Sequence of chain 1.CA:
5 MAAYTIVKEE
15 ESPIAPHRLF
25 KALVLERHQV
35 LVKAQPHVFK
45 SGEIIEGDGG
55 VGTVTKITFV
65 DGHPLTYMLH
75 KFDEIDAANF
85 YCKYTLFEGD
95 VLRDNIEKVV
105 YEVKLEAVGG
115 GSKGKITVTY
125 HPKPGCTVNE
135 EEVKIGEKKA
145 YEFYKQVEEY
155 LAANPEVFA

A protein and the small-molecule ligand that binds it are described below.
Small molecule (SMILES): O=S(=O)(O)c1cccc2cccc(Nc3ccccc3)c12

Binding-site contacts:
Ligand atom C3 contacts residue HIS21 of chain 1.E at 4.4 Å.
Ligand atom C3 contacts residue ALA81 of chain 1.E at 4.1 Å (hydrophobic).
Ligand atom C1 contacts residue GLY113 of chain 1.EA at 4.4 Å.
Ligand atom C3 contacts residue PHE24 of chain 1.E at 4.1 Å (hydrophobic).
Ligand atom C1 contacts residue GLY114 of chain 1.EA at 4.4 Å.
Ligand atom C3 contacts residue GLY113 of chain 1.EA at 4.2 Å.
Ligand atom C14 contacts residue GLY51 of chain 1.CA at 3.8 Å.
Ligand atom C7 contacts residue PHE162 of chain 1.E at 3.7 Å (hydrophobic).
Ligand atom O3 contacts residue ILE49 of chain 1.CA at 4.2 Å.
Ligand atom O1 contacts residue GLY51 of chain 1.CA at 3.0 Å (h-bond).
Ligand atom C11 contacts residue GLY51 of chain 1.CA at 3.7 Å.
Ligand atom C16 contacts residue GLY51 of chain 1.CA at 4.4 Å.
Ligand atom C4 contacts residue GLY114 of chain 1.EA at 4.5 Å.
Ligand atom O2 contacts residue GLU50 of chain 1.CA at 4.1 Å.
Ligand atom C2 contacts residue ALA82 of chain 1.E at 4.5 Å (hydrophobic).
Ligand atom C16 contacts residue ALA81 of chain 1.E at 3.2 Å (hydrophobic).
Ligand atom O2 contacts residue GLY51 of chain 1.CA at 3.4 Å (h-bond).
Ligand atom C6 contacts residue LYS25 of chain 1.E at 4.2 Å.
Ligand atom C6 contacts residue HIS21 of chain 1.E at 3.8 Å.
Ligand atom S contacts residue GLY51 of chain 1.CA at 4.1 Å.
Ligand atom C12 contacts residue GLU50 of chain 1.CA at 3.8 Å.
Ligand atom C5 contacts residue HIS21 of chain 1.E at 4.2 Å.
Ligand atom C13 contacts residue GLU50 of chain 1.CA at 4.0 Å.
Ligand atom C2 contacts residue ALA81 of chain 1.E at 3.8 Å (hydrophobic).
Ligand atom C5 contacts residue LYS25 of chain 1.E at 4.4 Å.
Ligand atom C5 contacts residue GLY114 of chain 1.EA at 4.3 Å.
Ligand atom C10 contacts residue GLY114 of chain 1.EA at 4.2 Å.
Ligand atom C15 contacts residue ALA82 of chain 1.E at 3.6 Å (hydrophobic).
Ligand atom C6 contacts residue PHE162 of chain 1.E at 3.8 Å (hydrophobic).
Ligand atom N contacts residue GLY51 of chain 1.CA at 4.2 Å.
Ligand atom C15 contacts residue ALA81 of chain 1.E at 3.4 Å (hydrophobic).
Ligand atom C15 contacts residue GLY51 of chain 1.CA at 4.5 Å.
Ligand atom C2 contacts residue GLY113 of chain 1.EA at 4.0 Å.
Ligand atom C16 contacts residue ALA82 of chain 1.E at 3.8 Å (hydrophobic).
Ligand atom C13 contacts residue GLY51 of chain 1.CA at 3.0 Å.
Ligand atom C13 contacts residue GLY56 of chain 1.CA at 4.2 Å.
Ligand atom C14 contacts residue VAL55 of chain 1.CA at 4.4 Å (hydrophobic).
Ligand atom C4 contacts residue HIS21 of chain 1.E at 3.6 Å.
Ligand atom C11 contacts residue ALA81 of chain 1.E at 4.5 Å (hydrophobic).
Ligand atom C12 contacts residue GLY51 of chain 1.CA at 2.8 Å.

Sequence of chain 1.E:
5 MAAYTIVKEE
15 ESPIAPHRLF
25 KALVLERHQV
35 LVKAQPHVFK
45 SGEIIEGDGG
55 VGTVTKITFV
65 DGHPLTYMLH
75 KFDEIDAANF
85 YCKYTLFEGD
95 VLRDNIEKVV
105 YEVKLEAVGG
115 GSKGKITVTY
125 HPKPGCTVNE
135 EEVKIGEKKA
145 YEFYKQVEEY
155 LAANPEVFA

Sequence of chain 1.EA:
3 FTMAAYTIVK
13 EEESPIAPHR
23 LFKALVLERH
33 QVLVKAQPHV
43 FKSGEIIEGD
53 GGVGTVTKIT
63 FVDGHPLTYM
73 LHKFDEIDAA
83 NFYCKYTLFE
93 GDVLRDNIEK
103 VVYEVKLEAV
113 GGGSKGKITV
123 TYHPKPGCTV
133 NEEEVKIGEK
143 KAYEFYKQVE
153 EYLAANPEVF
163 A